Sequence of chain 1.B:
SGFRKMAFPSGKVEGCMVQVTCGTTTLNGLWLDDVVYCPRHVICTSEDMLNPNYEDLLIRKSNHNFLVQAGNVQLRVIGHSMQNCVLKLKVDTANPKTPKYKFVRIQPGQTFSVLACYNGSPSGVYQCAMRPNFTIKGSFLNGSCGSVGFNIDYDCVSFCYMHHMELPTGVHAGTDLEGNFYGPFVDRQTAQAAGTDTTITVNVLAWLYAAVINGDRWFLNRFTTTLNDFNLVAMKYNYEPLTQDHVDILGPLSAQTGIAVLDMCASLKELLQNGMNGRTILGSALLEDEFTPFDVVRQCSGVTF

The protein below binds the small molecule below.
Small molecule (SMILES): Nc1cncc(Br)c1

Sequence of chain 1.A:
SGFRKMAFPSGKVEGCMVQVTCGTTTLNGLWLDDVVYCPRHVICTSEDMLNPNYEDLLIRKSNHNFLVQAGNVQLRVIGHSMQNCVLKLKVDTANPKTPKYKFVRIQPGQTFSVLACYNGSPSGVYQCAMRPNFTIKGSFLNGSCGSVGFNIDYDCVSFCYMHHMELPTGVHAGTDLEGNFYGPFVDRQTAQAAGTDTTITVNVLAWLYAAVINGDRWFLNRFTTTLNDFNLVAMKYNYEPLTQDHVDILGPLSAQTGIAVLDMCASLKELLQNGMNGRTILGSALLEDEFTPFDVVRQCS

Binding-site contacts:
Ligand atom N01 contacts residue GLY143 of chain 1.B at 4.3 Å.
Ligand atom N01 contacts residue CYS145 of chain 1.B at 3.2 Å (h-bond).
Ligand atom C05 contacts residue HIS163 of chain 1.B at 3.9 Å.
Ligand atom BR07 contacts residue LEU141 of chain 1.B at 4.0 Å.
Ligand atom N04 contacts residue MET165 of chain 1.B at 4.3 Å.
Ligand atom BR07 contacts residue PHE140 of chain 1.B at 3.8 Å.
Ligand atom C08 contacts residue LEU141 of chain 1.B at 3.7 Å (hydrophobic).
Ligand atom N01 contacts residue ASN142 of chain 1.B at 4.2 Å.
Ligand atom C02 contacts residue SER144 of chain 1.B at 4.2 Å.
Ligand atom N04 contacts residue GLU166 of chain 1.B at 3.9 Å.
Ligand atom C02 contacts residue LEU141 of chain 1.B at 3.9 Å (hydrophobic).
Ligand atom N04 contacts residue LEU141 of chain 1.B at 4.2 Å.
Ligand atom C05 contacts residue PHE140 of chain 1.B at 3.7 Å (hydrophobic).
Ligand atom N04 contacts residue HIS172 of chain 1.B at 4.2 Å.
Ligand atom C08 contacts residue ASN142 of chain 1.B at 3.0 Å.
Ligand atom C05 contacts residue SER144 of chain 1.B at 4.2 Å.
Ligand atom C03 contacts residue SER144 of chain 1.B at 3.6 Å.
Ligand atom C03 contacts residue GLU166 of chain 1.B at 4.4 Å.
Ligand atom N04 contacts residue SER144 of chain 1.B at 3.6 Å (h-bond).
Ligand atom C05 contacts residue GLU166 of chain 1.B at 3.5 Å.
Ligand atom C03 contacts residue CYS145 of chain 1.B at 3.7 Å (hydrophobic).
Ligand atom N04 contacts residue HIS163 of chain 1.B at 2.8 Å (h-bond).
Ligand atom BR07 contacts residue SER1 of chain 1.A at 3.7 Å.
Ligand atom C03 contacts residue LEU141 of chain 1.B at 4.1 Å (hydrophobic).
Ligand atom C05 contacts residue HIS172 of chain 1.B at 4.2 Å.
Ligand atom C06 contacts residue LEU141 of chain 1.B at 3.7 Å (hydrophobic).
Ligand atom BR07 contacts residue GLU166 of chain 1.B at 3.5 Å.
Ligand atom N04 contacts residue PHE140 of chain 1.B at 3.7 Å.
Ligand atom BR07 contacts residue ASN142 of chain 1.B at 3.6 Å.
Ligand atom C06 contacts residue ASN142 of chain 1.B at 3.7 Å.
Ligand atom C06 contacts residue PHE140 of chain 1.B at 4.1 Å (hydrophobic).
Ligand atom C02 contacts residue ASN142 of chain 1.B at 4.0 Å.
Ligand atom C06 contacts residue GLU166 of chain 1.B at 3.9 Å.
Ligand atom C05 contacts residue LEU141 of chain 1.B at 4.0 Å (hydrophobic).
Ligand atom C02 contacts residue CYS145 of chain 1.B at 4.0 Å (hydrophobic).
Ligand atom C03 contacts residue HIS163 of chain 1.B at 3.2 Å.